The small molecule below binds the protein below.
Small molecule (SMILES): Cc1cc(N)nc2cc(-c3ccc4c(c3)CN(C)CCO4)ccc12

Binding-site contacts:
Ligand atom C02 contacts residue GLU321 of chain 1.D at 3.5 Å.
Ligand atom C11 contacts residue GLY315 of chain 1.D at 3.8 Å.
Ligand atom C25 contacts residue HEM1 of chain 1.GA at 3.5 Å.
Ligand atom N02 contacts residue PRO294 of chain 1.D at 4.0 Å.
Ligand atom C11 contacts residue HEM1 of chain 1.GA at 3.3 Å.
Ligand atom N02 contacts residue TRP316 of chain 1.D at 2.8 Å (h-bond).
Ligand atom C31 contacts residue HEM1 of chain 1.GA at 3.1 Å.
Ligand atom O27 contacts residue HEM1 of chain 1.GA at 3.8 Å.
Ligand atom C10 contacts residue GLU321 of chain 1.D at 3.5 Å.
Ligand atom C23 contacts residue HEM1 of chain 1.GA at 2.8 Å.
Ligand atom C11 contacts residue PHE313 of chain 1.D at 3.7 Å (hydrophobic).
Ligand atom C09 contacts residue HEM1 of chain 1.GA at 3.3 Å.
Ligand atom C10 contacts residue HEM1 of chain 1.GA at 3.9 Å.
Ligand atom C31 contacts residue H4B1 of chain 1.HA at 3.9 Å.
Ligand atom C07 contacts residue VAL296 of chain 1.D at 3.2 Å (hydrophobic).
Ligand atom C02 contacts residue PRO294 of chain 1.D at 4.0 Å (hydrophobic).
Ligand atom N30 contacts residue H4B1 of chain 1.HA at 3.6 Å.
Ligand atom N02 contacts residue TYR317 of chain 1.D at 3.6 Å.
Ligand atom C03 contacts residue TRP316 of chain 1.D at 4.0 Å (hydrophobic).
Ligand atom C03 contacts residue PRO294 of chain 1.D at 3.9 Å (hydrophobic).
Ligand atom C08 contacts residue VAL296 of chain 1.D at 3.9 Å (hydrophobic).
Ligand atom C09 contacts residue GLU321 of chain 1.D at 3.5 Å.
Ligand atom C06 contacts residue PHE313 of chain 1.D at 3.8 Å (hydrophobic).
Ligand atom N02 contacts residue HEM1 of chain 1.GA at 3.7 Å.
Ligand atom C04 contacts residue HEM1 of chain 1.GA at 3.8 Å.
Ligand atom N01 contacts residue HEM1 of chain 1.GA at 3.8 Å.
Ligand atom C26 contacts residue HEM1 of chain 1.GA at 3.1 Å.
Ligand atom C03 contacts residue HEM1 of chain 1.GA at 3.4 Å.
Ligand atom C24 contacts residue HEM1 of chain 1.GA at 3.5 Å.
Ligand atom N02 contacts residue GLU321 of chain 1.D at 2.7 Å (salt-bridge).
Ligand atom C06 contacts residue HEM1 of chain 1.GA at 3.8 Å.
Ligand atom C08 contacts residue HEM1 of chain 1.GA at 3.8 Å.
Ligand atom C02 contacts residue TRP316 of chain 1.D at 3.8 Å (hydrophobic).
Ligand atom N02 contacts residue MET318 of chain 1.D at 3.9 Å.
Ligand atom C06 contacts residue VAL296 of chain 1.D at 3.3 Å (hydrophobic).
Ligand atom C07 contacts residue HEM1 of chain 1.GA at 4.0 Å.
Ligand atom C02 contacts residue HEM1 of chain 1.GA at 3.8 Å.
Ligand atom C21 contacts residue HEM1 of chain 1.GA at 3.8 Å.
Ligand atom N01 contacts residue GLU321 of chain 1.D at 2.6 Å (salt-bridge).
Ligand atom C22 contacts residue HEM1 of chain 1.GA at 3.3 Å.

Sequence of chain 1.D:
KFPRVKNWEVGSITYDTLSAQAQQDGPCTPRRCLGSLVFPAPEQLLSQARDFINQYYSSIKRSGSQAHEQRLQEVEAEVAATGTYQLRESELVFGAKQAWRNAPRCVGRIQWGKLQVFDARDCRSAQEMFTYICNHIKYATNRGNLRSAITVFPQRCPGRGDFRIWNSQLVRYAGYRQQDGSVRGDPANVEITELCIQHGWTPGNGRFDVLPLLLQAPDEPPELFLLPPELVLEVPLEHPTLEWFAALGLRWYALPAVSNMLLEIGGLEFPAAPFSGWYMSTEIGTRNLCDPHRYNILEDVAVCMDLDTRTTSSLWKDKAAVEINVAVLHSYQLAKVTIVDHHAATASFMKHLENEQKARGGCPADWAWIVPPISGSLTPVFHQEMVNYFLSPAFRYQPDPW